The small molecule below binds the protein below.
Small molecule (SMILES): CC(C)(COP(=O)(O)OP(=O)(O)OC[C@H]1O[C@@H](n2cnc3c(N)ncnc32)[C@H](O)[C@H]1OP(=O)(O)O)[C@@H](O)C(=O)NCCC(=O)NCCSC(=O)c1ccccc1C#N

Sequence of chain 1.F:
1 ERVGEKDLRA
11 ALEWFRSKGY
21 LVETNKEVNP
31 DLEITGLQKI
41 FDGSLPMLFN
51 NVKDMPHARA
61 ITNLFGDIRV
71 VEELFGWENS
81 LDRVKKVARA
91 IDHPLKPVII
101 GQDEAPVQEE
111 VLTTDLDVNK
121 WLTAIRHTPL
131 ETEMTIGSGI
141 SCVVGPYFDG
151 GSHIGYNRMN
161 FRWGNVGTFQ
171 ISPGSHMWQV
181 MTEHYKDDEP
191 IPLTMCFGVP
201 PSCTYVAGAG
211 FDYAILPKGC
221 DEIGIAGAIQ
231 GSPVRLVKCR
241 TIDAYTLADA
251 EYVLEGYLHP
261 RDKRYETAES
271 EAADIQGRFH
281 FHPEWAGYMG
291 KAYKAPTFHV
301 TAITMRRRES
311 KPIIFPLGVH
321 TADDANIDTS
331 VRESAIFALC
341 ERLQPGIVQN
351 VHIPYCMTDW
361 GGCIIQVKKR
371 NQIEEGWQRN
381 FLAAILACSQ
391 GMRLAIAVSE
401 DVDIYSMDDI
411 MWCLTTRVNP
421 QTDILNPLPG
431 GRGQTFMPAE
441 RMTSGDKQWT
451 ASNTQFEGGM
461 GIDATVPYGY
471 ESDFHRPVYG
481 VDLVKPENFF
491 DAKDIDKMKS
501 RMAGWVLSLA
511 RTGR

Sequence of chain 1.A:
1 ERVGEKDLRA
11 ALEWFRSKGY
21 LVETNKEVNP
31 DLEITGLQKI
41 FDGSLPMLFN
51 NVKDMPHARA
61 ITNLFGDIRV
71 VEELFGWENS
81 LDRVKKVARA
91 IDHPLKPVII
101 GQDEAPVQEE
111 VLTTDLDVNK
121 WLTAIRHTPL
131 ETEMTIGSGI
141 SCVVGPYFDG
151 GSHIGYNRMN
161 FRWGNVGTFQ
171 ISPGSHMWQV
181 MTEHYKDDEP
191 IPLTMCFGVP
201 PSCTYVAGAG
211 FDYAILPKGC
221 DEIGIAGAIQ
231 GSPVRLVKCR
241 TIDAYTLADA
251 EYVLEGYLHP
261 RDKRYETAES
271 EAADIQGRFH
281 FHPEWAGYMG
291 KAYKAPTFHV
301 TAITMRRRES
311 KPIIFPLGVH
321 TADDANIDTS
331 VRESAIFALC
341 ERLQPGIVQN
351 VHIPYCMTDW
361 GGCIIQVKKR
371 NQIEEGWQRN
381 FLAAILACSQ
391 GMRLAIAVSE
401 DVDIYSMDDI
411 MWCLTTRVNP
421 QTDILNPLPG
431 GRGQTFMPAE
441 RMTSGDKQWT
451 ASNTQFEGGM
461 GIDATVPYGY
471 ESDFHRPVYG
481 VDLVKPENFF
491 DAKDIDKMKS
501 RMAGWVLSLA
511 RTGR

Binding-site contacts:
Ligand atom O5A contacts residue SER452 of chain 1.F at 3.5 Å (h-bond).
Ligand atom C3P contacts residue PHE436 of chain 1.F at 3.3 Å (hydrophobic).
Ligand atom C1B contacts residue PHE436 of chain 1.F at 3.3 Å (hydrophobic).
Ligand atom N1A contacts residue THR182 of chain 1.F at 3.4 Å.
Ligand atom O9A contacts residue LYS263 of chain 1.F at 3.3 Å (salt-bridge).
Ligand atom O9P contacts residue LYS294 of chain 1.F at 3.5 Å (salt-bridge).
Ligand atom O57 contacts residue BYN1 of chain 1.KA at 3.4 Å.
Ligand atom S1P contacts residue PHE436 of chain 1.F at 3.4 Å.
Ligand atom O4D contacts residue ASN371 of chain 1.A at 3.4 Å.
Ligand atom C2B contacts residue TRP285 of chain 1.F at 3.5 Å (hydrophobic).
Ligand atom N4P contacts residue PHE436 of chain 1.F at 3.4 Å.
Ligand atom C5B contacts residue TRP285 of chain 1.F at 3.4 Å (hydrophobic).
Ligand atom C7B contacts residue BYN1 of chain 1.KA at 3.2 Å.
Ligand atom OAP contacts residue GLN276 of chain 1.F at 3.1 Å (h-bond).
Ligand atom O8A contacts residue TYR185 of chain 1.F at 3.1 Å (h-bond).
Ligand atom C18 contacts residue GLU284 of chain 1.F at 3.4 Å.
Ligand atom N6A contacts residue MET181 of chain 1.F at 3.5 Å.
Ligand atom C3B contacts residue BYN1 of chain 1.KA at 3.4 Å.
Ligand atom N19 contacts residue ARG158 of chain 1.F at 3.3 Å (salt-bridge).
Ligand atom O5P contacts residue PHE436 of chain 1.F at 3.5 Å.
Ligand atom C6B contacts residue BYN1 of chain 1.KA at 3.2 Å.
Ligand atom N6A contacts residue THR182 of chain 1.F at 3.1 Å (h-bond).
Ligand atom O5A contacts residue THR450 of chain 1.F at 2.9 Å (h-bond).
Ligand atom C2P contacts residue PHE436 of chain 1.F at 3.3 Å (hydrophobic).
Ligand atom C5P contacts residue PRO173 of chain 1.F at 3.5 Å (hydrophobic).
Ligand atom C6P contacts residue GLN170 of chain 1.F at 3.4 Å.
Ligand atom C4B contacts residue VAL319 of chain 1.F at 3.3 Å (hydrophobic).
Ligand atom C2P contacts residue SER172 of chain 1.F at 2.9 Å.
Ligand atom CEP contacts residue ALA451 of chain 1.F at 3.3 Å (hydrophobic).
Ligand atom O4A contacts residue GLN276 of chain 1.F at 2.8 Å (h-bond).
Ligand atom S1P contacts residue SER172 of chain 1.F at 2.9 Å (h-bond).
Ligand atom N19 contacts residue HIS282 of chain 1.F at 3.5 Å (h-bond).
Ligand atom C7B contacts residue TRP360 of chain 1.F at 3.5 Å (hydrophobic).
Ligand atom C18 contacts residue BYN1 of chain 1.KA at 3.2 Å.
Ligand atom O57 contacts residue PHE436 of chain 1.F at 3.0 Å.
Ligand atom N19 contacts residue BYN1 of chain 1.KA at 3.5 Å.
Ligand atom N4P contacts residue GLN170 of chain 1.F at 3.0 Å (h-bond).
Ligand atom O9P contacts residue TYR293 of chain 1.F at 3.5 Å.
Ligand atom C3P contacts residue SER172 of chain 1.F at 3.4 Å.
Ligand atom N19 contacts residue GLU284 of chain 1.F at 3.0 Å.